Binding-site contacts:
Ligand atom CAT contacts residue ARG476 of chain 1.C at 3.8 Å.
Ligand atom NAY contacts residue TYR441 of chain 1.C at 3.6 Å.
Ligand atom FAF contacts residue GLU696 of chain 1.C at 3.4 Å.
Ligand atom OAB contacts residue ARG476 of chain 1.C at 3.3 Å (salt-bridge).
Ligand atom NAP contacts residue TYR441 of chain 1.C at 3.9 Å.
Ligand atom CAJ contacts residue TYR723 of chain 1.C at 3.7 Å (hydrophobic).
Ligand atom FAG contacts residue TYR723 of chain 1.C at 3.1 Å.
Ligand atom OAA contacts residue TYR441 of chain 1.C at 3.9 Å.
Ligand atom FAH contacts residue MET699 of chain 1.C at 3.4 Å.
Ligand atom FAF contacts residue MET699 of chain 1.C at 3.9 Å.
Ligand atom CAT contacts residue THR471 of chain 1.C at 3.1 Å.
Ligand atom FAF contacts residue TYR723 of chain 1.C at 3.2 Å.
Ligand atom FAG contacts residue TYR396 of chain 1.C at 3.8 Å.
Ligand atom CAJ contacts residue TYR441 of chain 1.C at 3.6 Å (hydrophobic).
Ligand atom CAS contacts residue TYR441 of chain 1.C at 3.7 Å (hydrophobic).
Ligand atom OAE contacts residue GLY644 of chain 1.C at 3.5 Å.
Ligand atom CAI contacts residue TYR441 of chain 1.C at 3.8 Å (hydrophobic).
Ligand atom NAP contacts residue PRO469 of chain 1.C at 3.2 Å (h-bond).
Ligand atom CAS contacts residue TYR723 of chain 1.C at 3.9 Å (hydrophobic).
Ligand atom CAS contacts residue GLU696 of chain 1.C at 3.8 Å.
Ligand atom CAT contacts residue TYR441 of chain 1.C at 3.7 Å (hydrophobic).
Ligand atom OAA contacts residue THR471 of chain 1.C at 3.0 Å (h-bond).
Ligand atom OAD contacts residue GLU696 of chain 1.C at 3.4 Å (salt-bridge).
Ligand atom FAH contacts residue TYR441 of chain 1.C at 3.7 Å.
Ligand atom FAH contacts residue GLU393 of chain 1.C at 3.3 Å.
Ligand atom CAU contacts residue TYR441 of chain 1.C at 3.5 Å (hydrophobic).
Ligand atom NAP contacts residue THR471 of chain 1.C at 3.1 Å (h-bond).
Ligand atom CAZ contacts residue TYR723 of chain 1.C at 3.6 Å (hydrophobic).
Ligand atom OAC contacts residue GLY644 of chain 1.C at 3.4 Å.
Ligand atom FAG contacts residue PRO469 of chain 1.C at 3.3 Å.
Ligand atom OAC contacts residue SER645 of chain 1.C at 2.6 Å (h-bond).
Ligand atom CAJ contacts residue PRO469 of chain 1.C at 3.9 Å (hydrophobic).
Ligand atom CAW contacts residue TYR441 of chain 1.C at 3.4 Å (hydrophobic).
Ligand atom OAE contacts residue SER645 of chain 1.C at 3.2 Å (h-bond).
Ligand atom PBA contacts residue SER645 of chain 1.C at 3.4 Å.
Ligand atom CAU contacts residue THR471 of chain 1.C at 3.9 Å.
Ligand atom CAV contacts residue TYR441 of chain 1.C at 3.5 Å (hydrophobic).
Ligand atom OAQ contacts residue LEU641 of chain 1.C at 3.9 Å.
Ligand atom OAD contacts residue SER645 of chain 1.C at 3.5 Å.
Ligand atom OAA contacts residue ARG476 of chain 1.C at 2.5 Å (salt-bridge).

Sequence of chain 1.C:
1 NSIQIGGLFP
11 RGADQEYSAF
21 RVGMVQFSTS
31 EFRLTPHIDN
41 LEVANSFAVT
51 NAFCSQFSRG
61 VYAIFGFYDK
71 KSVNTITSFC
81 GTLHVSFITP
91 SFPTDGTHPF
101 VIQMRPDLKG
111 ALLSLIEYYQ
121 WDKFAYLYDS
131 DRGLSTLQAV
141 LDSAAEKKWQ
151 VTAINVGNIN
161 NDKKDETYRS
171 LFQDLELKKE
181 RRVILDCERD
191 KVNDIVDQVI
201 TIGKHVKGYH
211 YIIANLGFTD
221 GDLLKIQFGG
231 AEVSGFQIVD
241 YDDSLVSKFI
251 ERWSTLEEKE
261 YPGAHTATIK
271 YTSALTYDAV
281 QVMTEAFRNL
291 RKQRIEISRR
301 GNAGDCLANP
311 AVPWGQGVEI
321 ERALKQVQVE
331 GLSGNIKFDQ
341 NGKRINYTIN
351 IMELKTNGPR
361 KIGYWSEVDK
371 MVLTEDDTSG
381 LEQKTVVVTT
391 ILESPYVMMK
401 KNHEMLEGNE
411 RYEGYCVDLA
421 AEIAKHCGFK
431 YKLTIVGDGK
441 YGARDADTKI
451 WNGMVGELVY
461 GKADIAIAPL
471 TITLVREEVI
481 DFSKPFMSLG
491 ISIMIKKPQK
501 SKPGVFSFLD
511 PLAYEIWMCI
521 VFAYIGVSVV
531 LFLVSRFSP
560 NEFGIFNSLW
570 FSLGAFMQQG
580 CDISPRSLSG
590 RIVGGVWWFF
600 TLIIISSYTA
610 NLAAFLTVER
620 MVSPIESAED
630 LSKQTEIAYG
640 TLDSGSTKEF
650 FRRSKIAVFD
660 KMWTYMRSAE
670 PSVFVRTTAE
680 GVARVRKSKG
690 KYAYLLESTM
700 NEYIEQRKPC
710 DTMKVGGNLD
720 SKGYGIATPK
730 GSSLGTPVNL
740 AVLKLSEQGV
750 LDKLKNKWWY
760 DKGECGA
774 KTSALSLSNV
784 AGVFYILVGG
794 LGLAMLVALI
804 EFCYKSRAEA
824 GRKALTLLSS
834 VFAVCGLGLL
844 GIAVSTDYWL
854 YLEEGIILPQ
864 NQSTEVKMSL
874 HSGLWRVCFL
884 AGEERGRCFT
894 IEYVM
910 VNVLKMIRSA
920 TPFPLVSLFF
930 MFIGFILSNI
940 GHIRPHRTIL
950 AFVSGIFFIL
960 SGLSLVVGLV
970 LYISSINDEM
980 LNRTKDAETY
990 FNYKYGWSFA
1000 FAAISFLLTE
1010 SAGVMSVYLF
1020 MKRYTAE

A small-molecule ligand and the protein it binds are described below.
Small molecule (SMILES): O=c1[nH]c2cc(C(F)(F)F)c(N3CCOCC3)cc2n(CP(=O)(O)O)c1=O